Sequence of chain 3.B:
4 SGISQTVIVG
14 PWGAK

A small-molecule ligand and the protein it binds are described below.
Small molecule (SMILES): CO[C@H]1O[C@H](CO)[C@H](O)[C@H](O[C@@H]2O[C@H](CO)[C@H](O)[C@H](O)[C@H]2O)[C@H]1NC(C)=O

Sequence of chain 3.A:
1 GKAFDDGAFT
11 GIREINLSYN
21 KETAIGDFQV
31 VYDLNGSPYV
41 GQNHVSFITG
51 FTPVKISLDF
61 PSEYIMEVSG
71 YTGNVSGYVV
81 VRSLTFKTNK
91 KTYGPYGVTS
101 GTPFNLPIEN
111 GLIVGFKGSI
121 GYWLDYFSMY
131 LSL

Binding-site contacts:
Ligand atom C7 contacts residue PHE47 of chain 3.A at 4.1 Å (hydrophobic).
Ligand atom CM contacts residue TYR122 of chain 3.A at 3.6 Å (hydrophobic).
Ligand atom O4 contacts residue GLY1 of chain 3.A at 2.9 Å (h-bond).
Ligand atom C6 contacts residue TRP123 of chain 3.A at 3.7 Å (hydrophobic).
Ligand atom C4 contacts residue TYR78 of chain 3.A at 4.0 Å (hydrophobic).
Ligand atom O4 contacts residue GLY121 of chain 3.A at 3.5 Å.
Ligand atom O6 contacts residue TRP123 of chain 3.A at 2.9 Å (h-bond).
Ligand atom O6 contacts residue ASP125 of chain 3.A at 2.8 Å (salt-bridge).
Ligand atom C6 contacts residue ASP125 of chain 3.A at 3.2 Å.
Ligand atom O5 contacts residue GLY1 of chain 3.A at 4.1 Å.
Ligand atom C6 contacts residue TYR78 of chain 3.A at 3.9 Å (hydrophobic).
Ligand atom C2 contacts residue GLY1 of chain 3.A at 4.0 Å.
Ligand atom O3 contacts residue GLY1 of chain 3.A at 3.0 Å (h-bond).
Ligand atom C5 contacts residue TYR78 of chain 3.A at 3.8 Å (hydrophobic).
Ligand atom O6 contacts residue TYR122 of chain 3.A at 3.0 Å (h-bond).
Ligand atom C6 contacts residue ALA17 of chain 3.B at 4.2 Å (hydrophobic).
Ligand atom O4 contacts residue ASP125 of chain 3.A at 2.6 Å (salt-bridge).
Ligand atom C4 contacts residue GLY1 of chain 3.A at 3.9 Å.
Ligand atom C3 contacts residue TYR78 of chain 3.A at 3.8 Å (hydrophobic).
Ligand atom C2 contacts residue GLY1 of chain 3.A at 3.8 Å.
Ligand atom C1 contacts residue GLY1 of chain 3.A at 3.9 Å.
Ligand atom C6 contacts residue TYR122 of chain 3.A at 3.8 Å (hydrophobic).
Ligand atom C4 contacts residue ASP125 of chain 3.A at 3.3 Å.
Ligand atom O5 contacts residue GLY121 of chain 3.A at 3.7 Å.
Ligand atom O7 contacts residue GLY1 of chain 3.A at 3.5 Å (h-bond).
Ligand atom C6 contacts residue VAL80 of chain 3.A at 3.9 Å (hydrophobic).
Ligand atom CM contacts residue TYR78 of chain 3.A at 3.6 Å (hydrophobic).
Ligand atom O6 contacts residue VAL79 of chain 3.A at 4.2 Å.
Ligand atom O6 contacts residue VAL80 of chain 3.A at 4.1 Å.
Ligand atom C5 contacts residue ASP125 of chain 3.A at 3.8 Å.
Ligand atom O6 contacts residue ALA17 of chain 3.B at 3.9 Å.
Ligand atom O6 contacts residue TYR78 of chain 3.A at 3.8 Å.
Ligand atom C7 contacts residue GLY1 of chain 3.A at 4.2 Å.
Ligand atom O5 contacts residue TYR122 of chain 3.A at 3.1 Å (h-bond).
Ligand atom O7 contacts residue PHE47 of chain 3.A at 3.4 Å.
Ligand atom O1 contacts residue TYR78 of chain 3.A at 3.5 Å (h-bond).
Ligand atom C5 contacts residue TYR122 of chain 3.A at 4.0 Å (hydrophobic).
Ligand atom C1 contacts residue TYR122 of chain 3.A at 4.1 Å (hydrophobic).
Ligand atom O6 contacts residue GLY121 of chain 3.A at 3.6 Å.
Ligand atom C3 contacts residue GLY1 of chain 3.A at 3.8 Å.